Sequence of chain 1.B:
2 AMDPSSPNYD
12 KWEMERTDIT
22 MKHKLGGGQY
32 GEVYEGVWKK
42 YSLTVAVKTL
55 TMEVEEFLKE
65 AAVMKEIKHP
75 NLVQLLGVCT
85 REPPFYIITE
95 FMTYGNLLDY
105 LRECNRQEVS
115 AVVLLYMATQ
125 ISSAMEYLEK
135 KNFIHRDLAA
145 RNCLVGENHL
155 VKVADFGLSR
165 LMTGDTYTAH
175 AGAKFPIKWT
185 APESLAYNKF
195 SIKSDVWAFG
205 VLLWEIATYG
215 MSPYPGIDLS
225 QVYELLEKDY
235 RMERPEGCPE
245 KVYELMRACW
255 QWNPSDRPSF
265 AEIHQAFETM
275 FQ

This small molecule binds to this protein.
Small molecule (SMILES): COC(=O)c1ccc(Cl)cc1N

Binding-site contacts:
Ligand atom C9 contacts residue LEU119 of chain 1.B at 3.8 Å (hydrophobic).
Ligand atom CL1 contacts residue ALA211 of chain 1.B at 3.6 Å.
Ligand atom C9 contacts residue VAL246 of chain 1.B at 3.9 Å (hydrophobic).
Ligand atom O12 contacts residue PRO243 of chain 1.B at 3.2 Å.
Ligand atom N18 contacts residue PRO243 of chain 1.B at 3.4 Å.
Ligand atom C5 contacts residue LEU118 of chain 1.B at 4.0 Å (hydrophobic).
Ligand atom C2 contacts residue ILE210 of chain 1.B at 4.3 Å (hydrophobic).
Ligand atom N18 contacts residue LEU118 of chain 1.B at 3.9 Å.
Ligand atom O13 contacts residue ALA115 of chain 1.B at 3.5 Å (h-bond).
Ligand atom C14 contacts residue LEU119 of chain 1.B at 4.0 Å (hydrophobic).
Ligand atom C11 contacts residue ALA115 of chain 1.B at 3.4 Å (hydrophobic).
Ligand atom C14 contacts residue PRO243 of chain 1.B at 4.2 Å (hydrophobic).
Ligand atom C6 contacts residue PRO243 of chain 1.B at 3.5 Å (hydrophobic).
Ligand atom C6 contacts residue LEU118 of chain 1.B at 4.2 Å (hydrophobic).
Ligand atom O12 contacts residue GLY241 of chain 1.B at 4.2 Å.
Ligand atom C7 contacts residue VAL246 of chain 1.B at 3.9 Å (hydrophobic).
Ligand atom CL1 contacts residue VAL246 of chain 1.B at 4.1 Å.
Ligand atom C7 contacts residue LEU119 of chain 1.B at 3.5 Å (hydrophobic).
Ligand atom N18 contacts residue GLY241 of chain 1.B at 3.4 Å (h-bond).
Ligand atom C2 contacts residue VAL246 of chain 1.B at 3.9 Å (hydrophobic).
Ligand atom N18 contacts residue CYS242 of chain 1.B at 3.9 Å.
Ligand atom O12 contacts residue ALA115 of chain 1.B at 3.4 Å.
Ligand atom C6 contacts residue ALA115 of chain 1.B at 3.8 Å (hydrophobic).
Ligand atom C2 contacts residue ALA211 of chain 1.B at 4.2 Å (hydrophobic).
Ligand atom C7 contacts residue LEU118 of chain 1.B at 4.1 Å (hydrophobic).
Ligand atom C3 contacts residue LEU118 of chain 1.B at 3.9 Å (hydrophobic).
Ligand atom C3 contacts residue ALA211 of chain 1.B at 3.7 Å (hydrophobic).
Ligand atom C5 contacts residue PRO243 of chain 1.B at 3.5 Å (hydrophobic).
Ligand atom C6 contacts residue LEU119 of chain 1.B at 4.1 Å (hydrophobic).
Ligand atom C11 contacts residue PRO243 of chain 1.B at 3.3 Å (hydrophobic).
Ligand atom CL1 contacts residue ILE210 of chain 1.B at 3.6 Å.
Ligand atom CL1 contacts residue LEU207 of chain 1.B at 3.2 Å.
Ligand atom C2 contacts residue LEU118 of chain 1.B at 4.0 Å (hydrophobic).
Ligand atom C14 contacts residue ALA115 of chain 1.B at 3.7 Å (hydrophobic).
Ligand atom C3 contacts residue PRO243 of chain 1.B at 4.2 Å (hydrophobic).
Ligand atom O13 contacts residue PRO243 of chain 1.B at 3.8 Å.
Ligand atom O13 contacts residue LEU119 of chain 1.B at 3.4 Å.
Ligand atom C7 contacts residue ALA115 of chain 1.B at 4.3 Å (hydrophobic).
Ligand atom C11 contacts residue LEU119 of chain 1.B at 4.3 Å (hydrophobic).
Ligand atom C9 contacts residue LEU118 of chain 1.B at 3.9 Å (hydrophobic).